Binding-site contacts:
Ligand atom CAW contacts residue GLY32 of chain 1.B at 3.6 Å.
Ligand atom OBK contacts residue LEU73 of chain 1.B at 3.5 Å.
Ligand atom CBJ contacts residue PHE36 of chain 1.B at 3.3 Å (hydrophobic).
Ligand atom OAC contacts residue LYS109 of chain 1.B at 2.8 Å (salt-bridge).
Ligand atom CAN contacts residue ALA57 of chain 1.B at 3.3 Å (hydrophobic).
Ligand atom NAO contacts residue GLU106 of chain 1.B at 3.7 Å.
Ligand atom CAM contacts residue LEU182 of chain 1.B at 3.6 Å (hydrophobic).
Ligand atom OAF contacts residue GLY111 of chain 1.B at 3.5 Å.
Ligand atom NBA contacts residue PHE36 of chain 1.B at 3.7 Å.
Ligand atom CAL contacts residue ALA108 of chain 1.B at 3.2 Å (hydrophobic).
Ligand atom CAM contacts residue ALA57 of chain 1.B at 3.8 Å (hydrophobic).
Ligand atom CAD contacts residue ALA108 of chain 1.B at 3.8 Å (hydrophobic).
Ligand atom CAP contacts residue LEU182 of chain 1.B at 3.6 Å (hydrophobic).
Ligand atom CBF contacts residue GLY37 of chain 1.B at 3.7 Å.
Ligand atom CAL contacts residue LEU31 of chain 1.B at 3.8 Å (hydrophobic).
Ligand atom CBE contacts residue PHE36 of chain 1.B at 3.8 Å (hydrophobic).
Ligand atom CBL contacts residue GLU69 of chain 1.B at 3.3 Å.
Ligand atom NBG contacts residue MET60 of chain 1.B at 3.5 Å (h-bond).
Ligand atom CAV contacts residue VAL39 of chain 1.B at 3.4 Å (hydrophobic).
Ligand atom CAE contacts residue LEU31 of chain 1.B at 3.6 Å (hydrophobic).
Ligand atom CBF contacts residue LYS38 of chain 1.B at 3.5 Å.
Ligand atom OBK contacts residue LEU61 of chain 1.B at 3.8 Å.
Ligand atom CAG contacts residue GLY111 of chain 1.B at 3.7 Å.
Ligand atom CAD contacts residue GLY111 of chain 1.B at 3.7 Å.
Ligand atom CAW contacts residue VAL39 of chain 1.B at 3.4 Å (hydrophobic).
Ligand atom CAN contacts residue LEU182 of chain 1.B at 3.7 Å (hydrophobic).
Ligand atom CAD contacts residue LYS109 of chain 1.B at 3.6 Å.
Ligand atom CAU contacts residue VAL39 of chain 1.B at 3.8 Å (hydrophobic).
Ligand atom CAB contacts residue LYS109 of chain 1.B at 3.7 Å.
Ligand atom CAJ contacts residue LEU182 of chain 1.B at 3.6 Å (hydrophobic).
Ligand atom CAH contacts residue LEU31 of chain 1.B at 3.7 Å (hydrophobic).
Ligand atom CAV contacts residue GLY32 of chain 1.B at 3.6 Å.
Ligand atom NAO contacts residue ALA57 of chain 1.B at 3.7 Å.
Ligand atom CAN contacts residue GLU106 of chain 1.B at 3.4 Å.
Ligand atom NAO contacts residue TYR107 of chain 1.B at 3.8 Å.
Ligand atom CAA contacts residue GLY111 of chain 1.B at 3.8 Å.
Ligand atom NAQ contacts residue LYS59 of chain 1.B at 3.7 Å.
Ligand atom CAW contacts residue LEU31 of chain 1.B at 3.8 Å (hydrophobic).
Ligand atom CAI contacts residue LEU182 of chain 1.B at 3.8 Å (hydrophobic).
Ligand atom NAO contacts residue ALA108 of chain 1.B at 3.2 Å (h-bond).

A protein and the small-molecule ligand that binds it are described below.
Small molecule (SMILES): COc1ccc(CN2[C@@H]3C[C@H]2CN(c2ccc(-c4cc(OCC(C)(C)O)cn5ncc(C#N)c45)cn2)C3)cn1

Sequence of chain 1.B:
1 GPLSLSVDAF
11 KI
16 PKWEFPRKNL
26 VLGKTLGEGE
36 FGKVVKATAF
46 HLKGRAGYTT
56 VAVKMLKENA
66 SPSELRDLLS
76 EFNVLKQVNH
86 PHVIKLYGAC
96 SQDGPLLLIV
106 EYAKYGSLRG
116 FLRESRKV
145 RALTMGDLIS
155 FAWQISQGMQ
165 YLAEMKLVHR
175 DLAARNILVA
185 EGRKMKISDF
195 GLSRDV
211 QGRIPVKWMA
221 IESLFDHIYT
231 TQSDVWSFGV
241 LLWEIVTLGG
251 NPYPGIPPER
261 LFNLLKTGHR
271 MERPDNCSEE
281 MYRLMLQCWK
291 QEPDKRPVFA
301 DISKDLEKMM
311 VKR